Sequence of chain 8.F:
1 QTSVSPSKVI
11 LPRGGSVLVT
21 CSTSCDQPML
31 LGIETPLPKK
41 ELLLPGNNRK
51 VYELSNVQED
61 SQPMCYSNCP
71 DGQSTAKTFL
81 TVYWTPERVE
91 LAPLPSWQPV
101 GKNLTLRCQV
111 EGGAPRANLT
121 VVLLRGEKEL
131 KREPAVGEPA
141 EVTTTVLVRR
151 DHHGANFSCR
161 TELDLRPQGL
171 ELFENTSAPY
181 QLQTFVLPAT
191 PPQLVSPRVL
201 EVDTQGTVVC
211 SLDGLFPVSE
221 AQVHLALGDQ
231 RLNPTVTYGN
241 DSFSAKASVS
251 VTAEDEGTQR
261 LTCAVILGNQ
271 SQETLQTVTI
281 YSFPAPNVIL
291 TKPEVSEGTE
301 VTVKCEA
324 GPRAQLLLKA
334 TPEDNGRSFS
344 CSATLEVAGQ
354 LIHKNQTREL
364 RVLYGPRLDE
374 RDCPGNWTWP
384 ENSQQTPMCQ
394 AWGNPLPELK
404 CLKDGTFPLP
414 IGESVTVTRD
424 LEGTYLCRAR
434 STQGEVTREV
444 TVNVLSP

This protein binds this small molecule.
Small molecule (SMILES): CC(=O)N[C@@H]1[C@@H](O)[C@H](O)[C@@H](CO)O[C@H]1O

Binding-site contacts:
Ligand atom C2 contacts residue THR145 of chain 8.F at 4.1 Å.
Ligand atom O7 contacts residue LEU147 of chain 8.F at 3.0 Å.
Ligand atom C1 contacts residue ASN103 of chain 8.F at 1.7 Å.
Ligand atom C1 contacts residue THR145 of chain 8.F at 3.4 Å.
Ligand atom O5 contacts residue ASN103 of chain 8.F at 2.6 Å (h-bond).
Ligand atom C8 contacts residue VAL146 of chain 8.F at 4.5 Å (hydrophobic).
Ligand atom C3 contacts residue THR145 of chain 8.F at 4.1 Å.
Ligand atom C5 contacts residue THR145 of chain 8.F at 4.0 Å.
Ligand atom C7 contacts residue LEU147 of chain 8.F at 3.1 Å (hydrophobic).
Ligand atom C2 contacts residue LEU147 of chain 8.F at 4.3 Å (hydrophobic).
Ligand atom C3 contacts residue ASN103 of chain 8.F at 4.5 Å.
Ligand atom C8 contacts residue LEU147 of chain 8.F at 3.4 Å (hydrophobic).
Ligand atom N2 contacts residue THR145 of chain 8.F at 4.0 Å.
Ligand atom O5 contacts residue THR145 of chain 8.F at 4.0 Å.
Ligand atom C5 contacts residue ASN103 of chain 8.F at 4.0 Å.
Ligand atom N2 contacts residue LEU147 of chain 8.F at 3.6 Å.
Ligand atom N2 contacts residue ASN103 of chain 8.F at 3.8 Å.
Ligand atom C2 contacts residue ASN103 of chain 8.F at 3.2 Å.